Binding-site contacts:
Ligand atom C7 contacts residue VAL20 of chain 1.A at 3.7 Å (hydrophobic).
Ligand atom N2 contacts residue THR4 of chain 1.A at 4.4 Å.
Ligand atom C8 contacts residue ARG21 of chain 1.A at 4.1 Å.
Ligand atom C7 contacts residue THR4 of chain 1.A at 3.8 Å.
Ligand atom C4 contacts residue ASN15 of chain 1.A at 4.2 Å.
Ligand atom C7 contacts residue GLY18 of chain 1.A at 4.2 Å.
Ligand atom C8 contacts residue GLY18 of chain 1.A at 3.9 Å.
Ligand atom C2 contacts residue VAL20 of chain 1.A at 3.5 Å (hydrophobic).
Ligand atom C7 contacts residue ARG21 of chain 1.A at 3.9 Å.
Ligand atom C3 contacts residue ASN15 of chain 1.A at 3.8 Å.
Ligand atom C8 contacts residue VAL20 of chain 1.A at 3.8 Å (hydrophobic).
Ligand atom C1 contacts residue ASN15 of chain 1.A at 1.4 Å.
Ligand atom C5 contacts residue ASN15 of chain 1.A at 3.6 Å.
Ligand atom O7 contacts residue ARG21 of chain 1.A at 3.0 Å (salt-bridge).
Ligand atom O4 contacts residue ARG21 of chain 1.A at 4.4 Å.
Ligand atom N2 contacts residue ASN15 of chain 1.A at 3.0 Å (h-bond).
Ligand atom C8 contacts residue PHE9 of chain 1.A at 3.9 Å (hydrophobic).
Ligand atom C1 contacts residue GLY18 of chain 1.A at 4.2 Å.
Ligand atom C8 contacts residue THR4 of chain 1.A at 3.8 Å.
Ligand atom C1 contacts residue VAL20 of chain 1.A at 3.4 Å (hydrophobic).
Ligand atom C2 contacts residue ASN15 of chain 1.A at 2.5 Å.
Ligand atom O5 contacts residue GLY18 of chain 1.A at 3.8 Å.
Ligand atom O7 contacts residue ASN15 of chain 1.A at 4.0 Å.
Ligand atom C3 contacts residue VAL20 of chain 1.A at 3.9 Å (hydrophobic).
Ligand atom C7 contacts residue ASN15 of chain 1.A at 3.7 Å.
Ligand atom C6 contacts residue GLY18 of chain 1.A at 4.0 Å.
Ligand atom O7 contacts residue GLY18 of chain 1.A at 4.2 Å.
Ligand atom C8 contacts residue SER22 of chain 1.A at 4.3 Å.
Ligand atom N2 contacts residue VAL20 of chain 1.A at 2.8 Å (h-bond).
Ligand atom O7 contacts residue THR4 of chain 1.A at 3.9 Å.
Ligand atom C5 contacts residue GLY18 of chain 1.A at 3.5 Å.
Ligand atom O5 contacts residue ASN15 of chain 1.A at 2.3 Å (h-bond).
Ligand atom O7 contacts residue GLU5 of chain 1.A at 4.2 Å.

Sequence of chain 1.A:
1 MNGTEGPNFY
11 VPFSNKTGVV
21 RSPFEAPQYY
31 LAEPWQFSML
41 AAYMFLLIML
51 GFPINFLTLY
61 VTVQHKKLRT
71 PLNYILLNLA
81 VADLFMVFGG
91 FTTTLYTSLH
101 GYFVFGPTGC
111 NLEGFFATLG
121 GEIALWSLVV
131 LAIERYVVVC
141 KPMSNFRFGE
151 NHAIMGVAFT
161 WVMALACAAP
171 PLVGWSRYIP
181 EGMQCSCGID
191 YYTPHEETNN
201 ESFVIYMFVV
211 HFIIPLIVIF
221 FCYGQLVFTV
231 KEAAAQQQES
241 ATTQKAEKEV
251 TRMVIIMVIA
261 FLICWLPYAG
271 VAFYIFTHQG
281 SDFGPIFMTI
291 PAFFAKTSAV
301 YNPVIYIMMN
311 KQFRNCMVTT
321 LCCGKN

A protein and the small-molecule ligand that binds it are described below.
Small molecule (SMILES): CC(=O)N[C@H]1[C@H](O[C@H]2[C@H](O)[C@@H](NC(C)=O)CO[C@@H]2CO)O[C@H](CO)[C@@H](O[C@@H]2O[C@H](CO)[C@@H](O)[C@H](O[C@H]3O[C@H](CO)[C@@H](O)[C@H](O)[C@@H]3O)[C@@H]2O)[C@@H]1O